The small molecule below binds the protein below.
Small molecule (SMILES): Nc1nc2c(ncn2[C@@H]2O[C@H](CO[P](=O)(O)O[P](=O)(O)NP(=O)(O)O)[C@@H](O)[C@H]2O)c(=O)[nH]1

Sequence of chain 1.D:
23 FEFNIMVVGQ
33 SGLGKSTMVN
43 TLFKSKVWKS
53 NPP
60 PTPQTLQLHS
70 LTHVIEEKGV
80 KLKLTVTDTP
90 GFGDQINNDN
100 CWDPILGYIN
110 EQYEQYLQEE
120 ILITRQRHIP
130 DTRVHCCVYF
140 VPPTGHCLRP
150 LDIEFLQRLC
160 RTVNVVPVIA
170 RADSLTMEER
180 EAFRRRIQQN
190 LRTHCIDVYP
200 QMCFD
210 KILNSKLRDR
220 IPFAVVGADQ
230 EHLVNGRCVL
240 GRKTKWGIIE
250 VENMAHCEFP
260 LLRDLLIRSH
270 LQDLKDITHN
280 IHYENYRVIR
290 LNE

Binding-site contacts:
Ligand atom O2G contacts residue SER33 of chain 1.D at 3.5 Å.
Ligand atom O2B contacts residue MG1 of chain 1.L at 2.0 Å.
Ligand atom O2' contacts residue GLU178 of chain 1.A at 2.8 Å (salt-bridge).
Ligand atom O3A contacts residue GLY36 of chain 1.D at 3.0 Å (h-bond).
Ligand atom O1A contacts residue THR39 of chain 1.D at 2.9 Å (h-bond).
Ligand atom N2 contacts residue SER173 of chain 1.A at 3.0 Å (h-bond).
Ligand atom PB contacts residue MG1 of chain 1.L at 3.1 Å.
Ligand atom O1A contacts residue SER38 of chain 1.D at 3.2 Å (h-bond).
Ligand atom C2 contacts residue ASP172 of chain 1.D at 3.4 Å.
Ligand atom O3G contacts residue THR64 of chain 1.D at 2.8 Å (h-bond).
Ligand atom O1A contacts residue GLY36 of chain 1.D at 3.1 Å.
Ligand atom O3G contacts residue MG1 of chain 1.L at 2.0 Å.
Ligand atom O6 contacts residue GLY226 of chain 1.D at 2.8 Å (h-bond).
Ligand atom O1B contacts residue GLY36 of chain 1.D at 3.3 Å (h-bond).
Ligand atom O2A contacts residue HIS145 of chain 1.A at 3.2 Å.
Ligand atom O6 contacts residue VAL225 of chain 1.D at 3.2 Å.
Ligand atom N3B contacts residue MG1 of chain 1.L at 3.3 Å.
Ligand atom N3B contacts residue HIS145 of chain 1.A at 2.9 Å (h-bond).
Ligand atom O2G contacts residue LYS37 of chain 1.D at 2.5 Å (salt-bridge).
Ligand atom O1B contacts residue LYS37 of chain 1.D at 2.8 Å (salt-bridge).
Ligand atom N2 contacts residue ASP172 of chain 1.D at 2.6 Å (salt-bridge).
Ligand atom N3B contacts residue GLY34 of chain 1.D at 3.0 Å (h-bond).
Ligand atom O2B contacts residue SER38 of chain 1.D at 2.9 Å (h-bond).
Ligand atom C4' contacts residue THR143 of chain 1.A at 3.3 Å.
Ligand atom N3 contacts residue ARG170 of chain 1.D at 3.1 Å (salt-bridge).
Ligand atom O1A contacts residue LYS37 of chain 1.D at 3.4 Å (salt-bridge).
Ligand atom C4 contacts residue ARG241 of chain 1.D at 3.4 Å.
Ligand atom N1 contacts residue ASP172 of chain 1.D at 2.6 Å (salt-bridge).
Ligand atom O2G contacts residue GLY90 of chain 1.D at 3.1 Å (h-bond).
Ligand atom O1B contacts residue LEU35 of chain 1.D at 3.1 Å (h-bond).
Ligand atom C5' contacts residue THR143 of chain 1.A at 3.4 Å.
Ligand atom O1G contacts residue GLN63 of chain 1.D at 3.3 Å.
Ligand atom O2' contacts residue ARG241 of chain 1.D at 2.9 Å (salt-bridge).
Ligand atom PG contacts residue MG1 of chain 1.L at 3.0 Å.
Ligand atom O1G contacts residue SER33 of chain 1.D at 2.5 Å (h-bond).
Ligand atom N3 contacts residue SER173 of chain 1.A at 3.4 Å (h-bond).
Ligand atom O1G contacts residue HIS145 of chain 1.A at 3.2 Å (h-bond).
Ligand atom C4 contacts residue ARG170 of chain 1.D at 3.4 Å.
Ligand atom O4' contacts residue ARG170 of chain 1.D at 3.3 Å.
Ligand atom O1B contacts residue GLY34 of chain 1.D at 3.5 Å (h-bond).

Sequence of chain 1.A:
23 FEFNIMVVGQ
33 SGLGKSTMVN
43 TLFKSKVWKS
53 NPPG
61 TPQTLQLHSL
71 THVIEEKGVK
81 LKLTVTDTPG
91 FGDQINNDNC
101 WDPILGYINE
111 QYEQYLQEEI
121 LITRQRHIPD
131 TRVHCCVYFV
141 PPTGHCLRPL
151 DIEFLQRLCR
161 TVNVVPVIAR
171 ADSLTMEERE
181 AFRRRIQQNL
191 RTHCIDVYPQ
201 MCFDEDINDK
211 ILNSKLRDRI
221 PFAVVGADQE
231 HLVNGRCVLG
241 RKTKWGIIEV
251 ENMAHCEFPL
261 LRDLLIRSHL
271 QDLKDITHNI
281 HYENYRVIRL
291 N